Binding-site contacts:
Ligand atom C4 contacts residue ASN706 of chain 1.C at 4.2 Å.
Ligand atom C7 contacts residue ASN706 of chain 1.C at 2.9 Å.
Ligand atom C8 contacts residue ASN706 of chain 1.C at 4.2 Å.
Ligand atom C5 contacts residue ASN706 of chain 1.C at 3.6 Å.
Ligand atom N2 contacts residue ASN706 of chain 1.C at 2.9 Å (h-bond).
Ligand atom C1 contacts residue ASN706 of chain 1.C at 1.4 Å.
Ligand atom C2 contacts residue ASN706 of chain 1.C at 2.5 Å.
Ligand atom O5 contacts residue ASN706 of chain 1.C at 2.3 Å (h-bond).
Ligand atom O6 contacts residue ASP793 of chain 1.A at 4.2 Å.
Ligand atom C8 contacts residue GLY1128 of chain 1.C at 3.5 Å.
Ligand atom O7 contacts residue ASN706 of chain 1.C at 2.4 Å (h-bond).
Ligand atom C3 contacts residue ASN706 of chain 1.C at 3.8 Å.

Sequence of chain 1.C:
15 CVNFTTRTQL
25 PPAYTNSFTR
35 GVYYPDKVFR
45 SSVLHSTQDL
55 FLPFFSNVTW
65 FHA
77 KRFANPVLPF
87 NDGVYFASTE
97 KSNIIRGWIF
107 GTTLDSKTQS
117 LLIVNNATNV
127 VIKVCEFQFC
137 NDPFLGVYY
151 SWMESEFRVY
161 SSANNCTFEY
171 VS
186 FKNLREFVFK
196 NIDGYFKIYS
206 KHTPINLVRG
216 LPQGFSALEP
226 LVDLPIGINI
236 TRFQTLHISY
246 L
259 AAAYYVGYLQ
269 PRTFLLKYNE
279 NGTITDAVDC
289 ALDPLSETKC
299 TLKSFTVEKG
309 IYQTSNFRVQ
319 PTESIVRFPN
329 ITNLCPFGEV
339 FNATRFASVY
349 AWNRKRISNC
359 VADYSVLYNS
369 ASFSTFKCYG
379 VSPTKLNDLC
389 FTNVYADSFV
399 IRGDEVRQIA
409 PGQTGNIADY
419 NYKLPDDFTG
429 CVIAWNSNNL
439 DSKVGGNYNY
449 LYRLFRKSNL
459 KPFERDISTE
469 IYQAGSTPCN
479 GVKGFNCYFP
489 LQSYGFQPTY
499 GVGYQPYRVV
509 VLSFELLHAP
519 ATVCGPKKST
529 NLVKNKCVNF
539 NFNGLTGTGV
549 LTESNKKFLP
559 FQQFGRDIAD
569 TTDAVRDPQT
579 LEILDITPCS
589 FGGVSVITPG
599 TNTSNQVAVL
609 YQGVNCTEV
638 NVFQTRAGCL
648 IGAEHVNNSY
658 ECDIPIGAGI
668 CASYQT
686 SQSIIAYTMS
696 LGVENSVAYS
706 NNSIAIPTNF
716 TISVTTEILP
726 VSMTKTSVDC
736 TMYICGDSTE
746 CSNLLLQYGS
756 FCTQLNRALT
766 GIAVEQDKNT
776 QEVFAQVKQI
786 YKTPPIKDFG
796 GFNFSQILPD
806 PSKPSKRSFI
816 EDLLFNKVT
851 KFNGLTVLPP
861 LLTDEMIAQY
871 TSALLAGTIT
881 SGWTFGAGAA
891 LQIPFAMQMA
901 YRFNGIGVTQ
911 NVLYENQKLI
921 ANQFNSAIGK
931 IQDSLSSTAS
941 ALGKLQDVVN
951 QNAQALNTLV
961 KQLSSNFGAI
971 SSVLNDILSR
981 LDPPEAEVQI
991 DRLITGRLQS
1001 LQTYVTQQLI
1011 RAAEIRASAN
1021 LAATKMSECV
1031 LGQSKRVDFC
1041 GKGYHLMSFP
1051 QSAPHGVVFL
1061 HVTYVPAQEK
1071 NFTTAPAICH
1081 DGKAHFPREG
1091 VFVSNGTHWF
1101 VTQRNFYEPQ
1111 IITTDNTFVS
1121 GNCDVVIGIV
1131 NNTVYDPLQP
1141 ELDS

This small molecule binds to this protein.
Small molecule (SMILES): CC(=O)N[C@@H]1[C@@H](O)[C@H](O)[C@@H](CO)O[C@H]1O

Sequence of chain 1.A:
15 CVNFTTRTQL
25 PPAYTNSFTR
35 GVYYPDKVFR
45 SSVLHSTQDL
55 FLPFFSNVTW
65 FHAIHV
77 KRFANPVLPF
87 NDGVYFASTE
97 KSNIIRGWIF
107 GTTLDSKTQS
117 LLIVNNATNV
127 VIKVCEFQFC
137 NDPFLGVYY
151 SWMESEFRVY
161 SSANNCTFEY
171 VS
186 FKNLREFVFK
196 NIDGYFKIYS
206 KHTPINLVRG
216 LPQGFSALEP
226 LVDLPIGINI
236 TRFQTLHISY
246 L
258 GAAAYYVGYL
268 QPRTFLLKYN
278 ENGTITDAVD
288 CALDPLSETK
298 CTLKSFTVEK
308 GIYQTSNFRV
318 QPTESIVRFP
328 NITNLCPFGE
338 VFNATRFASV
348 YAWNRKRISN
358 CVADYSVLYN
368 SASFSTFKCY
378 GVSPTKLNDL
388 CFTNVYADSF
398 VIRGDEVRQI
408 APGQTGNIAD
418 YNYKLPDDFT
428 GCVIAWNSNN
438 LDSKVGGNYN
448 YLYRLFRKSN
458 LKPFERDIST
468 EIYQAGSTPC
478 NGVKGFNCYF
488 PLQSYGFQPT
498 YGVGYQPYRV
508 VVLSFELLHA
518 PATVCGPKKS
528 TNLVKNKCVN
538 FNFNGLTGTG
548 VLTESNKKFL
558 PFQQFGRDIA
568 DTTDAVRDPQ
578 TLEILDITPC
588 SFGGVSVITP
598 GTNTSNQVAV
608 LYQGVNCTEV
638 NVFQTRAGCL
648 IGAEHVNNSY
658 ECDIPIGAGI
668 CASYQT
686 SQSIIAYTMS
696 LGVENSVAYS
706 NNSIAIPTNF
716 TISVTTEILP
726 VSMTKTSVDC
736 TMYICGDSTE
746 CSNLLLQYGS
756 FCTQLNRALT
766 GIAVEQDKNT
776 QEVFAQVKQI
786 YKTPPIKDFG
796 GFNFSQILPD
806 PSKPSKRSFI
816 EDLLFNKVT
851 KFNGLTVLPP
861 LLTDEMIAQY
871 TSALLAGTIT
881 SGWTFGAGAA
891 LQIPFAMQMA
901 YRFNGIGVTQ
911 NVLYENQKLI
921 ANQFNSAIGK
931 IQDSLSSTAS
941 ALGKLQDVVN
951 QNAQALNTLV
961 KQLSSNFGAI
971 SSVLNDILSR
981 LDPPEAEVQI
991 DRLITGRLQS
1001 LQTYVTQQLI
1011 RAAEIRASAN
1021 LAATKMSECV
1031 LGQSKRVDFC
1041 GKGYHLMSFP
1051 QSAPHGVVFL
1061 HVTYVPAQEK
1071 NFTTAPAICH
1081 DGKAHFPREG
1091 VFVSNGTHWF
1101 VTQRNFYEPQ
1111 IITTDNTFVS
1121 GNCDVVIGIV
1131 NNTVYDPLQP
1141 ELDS